The protein below binds the small molecule below.
Small molecule (SMILES): [H]/N=C(/N)c1ccc2cccc(NC(=O)OC)c2c1

Binding-site contacts:
Ligand atom CAM contacts residue GLY221 of chain 1.A at 3.8 Å.
Ligand atom CAA contacts residue GLY221 of chain 1.A at 3.5 Å.
Ligand atom CAO contacts residue SER193 of chain 1.A at 3.8 Å.
Ligand atom CAP contacts residue GLY219 of chain 1.A at 3.6 Å.
Ligand atom CAI contacts residue VAL216 of chain 1.A at 3.8 Å (hydrophobic).
Ligand atom CAM contacts residue SER193 of chain 1.A at 3.2 Å.
Ligand atom CAG contacts residue TRP218 of chain 1.A at 3.6 Å (hydrophobic).
Ligand atom N2 contacts residue ASP192 of chain 1.A at 2.9 Å (salt-bridge).
Ligand atom CAN contacts residue CYS222 of chain 1.A at 3.4 Å (hydrophobic).
Ligand atom CAG contacts residue GLY219 of chain 1.A at 3.8 Å.
Ligand atom N2 contacts residue CYS222 of chain 1.A at 3.8 Å.
Ligand atom OAL contacts residue CYS222 of chain 1.A at 3.6 Å.
Ligand atom CAR contacts residue GLY219 of chain 1.A at 3.7 Å.
Ligand atom CAH contacts residue SO41 of chain 1.C at 3.7 Å.
Ligand atom CAJ contacts residue GLY219 of chain 1.A at 3.4 Å.
Ligand atom CAJ contacts residue GLY221 of chain 1.A at 3.2 Å.
Ligand atom OAD contacts residue CYS222 of chain 1.A at 3.4 Å (h-bond).
Ligand atom N1 contacts residue CYS222 of chain 1.A at 3.7 Å.
Ligand atom CAA contacts residue CYS222 of chain 1.A at 3.6 Å (hydrophobic).
Ligand atom CAE contacts residue GLN195 of chain 1.A at 3.8 Å.
Ligand atom N3 contacts residue GLY229 of chain 1.A at 3.2 Å.
Ligand atom OAL contacts residue GLY221 of chain 1.A at 3.1 Å.
Ligand atom N2 contacts residue GLY221 of chain 1.A at 2.9 Å (h-bond).
Ligand atom N1 contacts residue GLY219 of chain 1.A at 3.3 Å (h-bond).
Ligand atom CAE contacts residue SO41 of chain 1.C at 3.3 Å.
Ligand atom CAN contacts residue GLY221 of chain 1.A at 3.7 Å.
Ligand atom OAD contacts residue GLN195 of chain 1.A at 3.5 Å.
Ligand atom CAG contacts residue SER193 of chain 1.A at 3.8 Å.
Ligand atom CAH contacts residue SER198 of chain 1.A at 3.4 Å.
Ligand atom CAM contacts residue ASP192 of chain 1.A at 3.5 Å.
Ligand atom N3 contacts residue ASP192 of chain 1.A at 2.9 Å (salt-bridge).
Ligand atom N2 contacts residue GLY219 of chain 1.A at 3.8 Å.
Ligand atom N1 contacts residue GLY221 of chain 1.A at 3.3 Å (h-bond).
Ligand atom OAD contacts residue CYS194 of chain 1.A at 3.8 Å.
Ligand atom CAM contacts residue GLY219 of chain 1.A at 3.8 Å.
Ligand atom CAF contacts residue GLN195 of chain 1.A at 3.8 Å.
Ligand atom N2 contacts residue SER193 of chain 1.A at 3.7 Å.
Ligand atom CAO contacts residue GLY219 of chain 1.A at 3.6 Å.
Ligand atom N3 contacts residue SER193 of chain 1.A at 2.8 Å (h-bond).
Ligand atom CAI contacts residue TRP218 of chain 1.A at 3.8 Å (hydrophobic).

Sequence of chain 1.A:
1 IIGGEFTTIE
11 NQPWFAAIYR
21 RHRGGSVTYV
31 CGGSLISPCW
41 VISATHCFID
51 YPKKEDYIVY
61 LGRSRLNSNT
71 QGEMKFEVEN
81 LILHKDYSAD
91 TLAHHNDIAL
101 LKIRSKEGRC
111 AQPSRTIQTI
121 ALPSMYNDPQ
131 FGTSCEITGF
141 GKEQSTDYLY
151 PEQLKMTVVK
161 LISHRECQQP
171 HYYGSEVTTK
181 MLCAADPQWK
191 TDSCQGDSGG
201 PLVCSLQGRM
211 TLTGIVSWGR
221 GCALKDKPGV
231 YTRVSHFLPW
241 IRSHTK